Sequence of chain 1.D:
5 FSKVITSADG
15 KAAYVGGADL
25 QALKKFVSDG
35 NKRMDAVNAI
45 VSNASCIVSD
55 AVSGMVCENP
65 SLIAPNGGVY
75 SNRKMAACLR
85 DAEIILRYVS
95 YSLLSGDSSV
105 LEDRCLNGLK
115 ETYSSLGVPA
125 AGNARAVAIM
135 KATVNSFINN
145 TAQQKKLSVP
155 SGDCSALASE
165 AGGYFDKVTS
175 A

This protein binds this small molecule.
Small molecule (SMILES): CCC1=C(C)[C@@H](CC2=N/C(=C\c3[nH]c(/C=C4\NC(=O)C(C)=C4CC)c(C)c3CCC(=O)O)C(CCC(=O)O)=C2C)NC1=O

Binding-site contacts:
Ligand atom CMC contacts residue ARG129 of chain 1.D at 3.5 Å.
Ligand atom O2B contacts residue THR145 of chain 1.D at 3.7 Å.
Ligand atom CMB contacts residue ALA146 of chain 1.D at 3.6 Å (hydrophobic).
Ligand atom O1C contacts residue ALA136 of chain 1.D at 3.6 Å.
Ligand atom C2A contacts residue CYS50 of chain 1.D at 3.7 Å (hydrophobic).
Ligand atom CMD contacts residue GLY58 of chain 1.D at 3.5 Å.
Ligand atom CAD contacts residue CYS61 of chain 1.D at 1.8 Å (hydrophobic).
Ligand atom OD contacts residue LYS63 of chain 1.C at 3.3 Å.
Ligand atom CMC contacts residue GLU62 of chain 1.D at 3.4 Å.
Ligand atom C4C contacts residue ILE133 of chain 1.D at 3.6 Å (hydrophobic).
Ligand atom C1B contacts residue THR137 of chain 1.D at 3.6 Å.
Ligand atom OA contacts residue GLN148 of chain 1.D at 3.0 Å (h-bond).
Ligand atom C2B contacts residue THR137 of chain 1.D at 3.6 Å.
Ligand atom CAD contacts residue TYR60 of chain 1.C at 3.3 Å (hydrophobic).
Ligand atom NB contacts residue THR137 of chain 1.D at 3.3 Å (h-bond).
Ligand atom C4C contacts residue ASP54 of chain 1.D at 3.6 Å.
Ligand atom O2B contacts residue SER140 of chain 1.D at 2.6 Å (h-bond).
Ligand atom C3A contacts residue CYS50 of chain 1.D at 3.1 Å (hydrophobic).
Ligand atom C4D contacts residue LYS63 of chain 1.C at 3.6 Å.
Ligand atom CAB contacts residue ALA136 of chain 1.D at 3.6 Å (hydrophobic).
Ligand atom CGB contacts residue SER140 of chain 1.D at 3.4 Å.
Ligand atom O2C contacts residue ARG129 of chain 1.D at 2.8 Å (salt-bridge).
Ligand atom OA contacts residue ALA146 of chain 1.D at 3.6 Å.
Ligand atom CBA contacts residue CYS50 of chain 1.D at 1.8 Å (hydrophobic).
Ligand atom CBD contacts residue TYR60 of chain 1.C at 3.6 Å (hydrophobic).
Ligand atom CMA contacts residue GLN148 of chain 1.D at 3.6 Å.
Ligand atom CMD contacts residue ASP54 of chain 1.D at 3.5 Å.
Ligand atom CBD contacts residue CYS61 of chain 1.D at 2.7 Å (hydrophobic).
Ligand atom C3B contacts residue THR137 of chain 1.D at 3.5 Å.
Ligand atom NC contacts residue ILE133 of chain 1.D at 3.6 Å.
Ligand atom OD contacts residue CYS61 of chain 1.D at 3.3 Å (h-bond).
Ligand atom CAB contacts residue SER140 of chain 1.D at 3.3 Å.
Ligand atom CAA contacts residue CYS50 of chain 1.D at 2.7 Å (hydrophobic).
Ligand atom OA contacts residue LYS149 of chain 1.D at 3.0 Å (salt-bridge).
Ligand atom NC contacts residue ASP54 of chain 1.D at 2.8 Å (salt-bridge).
Ligand atom C3D contacts residue CYS61 of chain 1.D at 2.7 Å (hydrophobic).
Ligand atom C4B contacts residue THR137 of chain 1.D at 3.2 Å.
Ligand atom CBB contacts residue SER140 of chain 1.D at 3.5 Å.
Ligand atom NB contacts residue ASP54 of chain 1.D at 2.9 Å (salt-bridge).
Ligand atom C4D contacts residue CYS61 of chain 1.D at 3.3 Å (hydrophobic).

Sequence of chain 1.C:
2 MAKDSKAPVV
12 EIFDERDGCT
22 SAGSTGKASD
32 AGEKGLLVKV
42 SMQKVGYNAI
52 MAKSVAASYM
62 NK